Binding-site contacts:
Ligand atom O88 contacts residue GLY143 of chain 1.A at 2.8 Å.
Ligand atom N69 contacts residue GLU166 of chain 1.A at 3.4 Å (salt-bridge).
Ligand atom O15 contacts residue GLU166 of chain 1.A at 3.2 Å (salt-bridge).
Ligand atom C2 contacts residue THR190 of chain 1.A at 3.1 Å.
Ligand atom C57 contacts residue CYS145 of chain 1.A at 2.8 Å (hydrophobic).
Ligand atom N49 contacts residue CYS145 of chain 1.A at 2.8 Å (h-bond).
Ligand atom N49 contacts residue HIS164 of chain 1.A at 3.3 Å (h-bond).
Ligand atom O19 contacts residue GLN189 of chain 1.A at 3.5 Å.
Ligand atom C23 contacts residue GLN189 of chain 1.A at 3.4 Å.
Ligand atom C6 contacts residue THR190 of chain 1.A at 3.2 Å.
Ligand atom N69 contacts residue PHE140 of chain 1.A at 3.3 Å (h-bond).
Ligand atom C65 contacts residue GLU166 of chain 1.A at 3.5 Å.
Ligand atom C71 contacts residue ASN142 of chain 1.A at 3.5 Å.
Ligand atom O66 contacts residue HIS163 of chain 1.A at 2.6 Å (h-bond).
Ligand atom O66 contacts residue PHE140 of chain 1.A at 3.4 Å.
Ligand atom C8 contacts residue PRO168 of chain 1.A at 3.5 Å (hydrophobic).
Ligand atom C59 contacts residue CYS145 of chain 1.A at 3.4 Å (hydrophobic).
Ligand atom C73 contacts residue ASN142 of chain 1.A at 3.4 Å.
Ligand atom N21 contacts residue GLU166 of chain 1.A at 2.6 Å (salt-bridge).
Ligand atom C13 contacts residue THR190 of chain 1.A at 3.3 Å.
Ligand atom C11 contacts residue ASP187 of chain 1.A at 3.3 Å.
Ligand atom O86 contacts residue THR26 of chain 1.A at 3.3 Å (h-bond).
Ligand atom O66 contacts residue HIS172 of chain 1.A at 3.5 Å.
Ligand atom O66 contacts residue GLU166 of chain 1.A at 3.5 Å.
Ligand atom C4 contacts residue THR190 of chain 1.A at 2.8 Å.
Ligand atom C63 contacts residue CYS145 of chain 1.A at 1.8 Å (hydrophobic).
Ligand atom C84 contacts residue GLY143 of chain 1.A at 3.5 Å.
Ligand atom C6 contacts residue PRO168 of chain 1.A at 3.5 Å (hydrophobic).
Ligand atom C84 contacts residue CYS145 of chain 1.A at 3.5 Å (hydrophobic).
Ligand atom C9 contacts residue TYR54 of chain 1.A at 3.4 Å (hydrophobic).
Ligand atom O88 contacts residue CYS145 of chain 1.A at 3.2 Å (h-bond).
Ligand atom C9 contacts residue ASP187 of chain 1.A at 3.2 Å.
Ligand atom N33 contacts residue GLN189 of chain 1.A at 3.1 Å (h-bond).
Ligand atom C82 contacts residue CYS145 of chain 1.A at 2.5 Å (hydrophobic).
Ligand atom O35 contacts residue MET165 of chain 1.A at 3.2 Å.
Ligand atom O88 contacts residue SER144 of chain 1.A at 3.2 Å (h-bond).
Ligand atom C17 contacts residue GLU166 of chain 1.A at 3.4 Å.
Ligand atom C6 contacts residue GLN192 of chain 1.A at 3.4 Å.
Ligand atom C11 contacts residue ARG188 of chain 1.A at 3.5 Å.
Ligand atom O35 contacts residue GLU166 of chain 1.A at 2.9 Å (salt-bridge).

Sequence of chain 2.A:
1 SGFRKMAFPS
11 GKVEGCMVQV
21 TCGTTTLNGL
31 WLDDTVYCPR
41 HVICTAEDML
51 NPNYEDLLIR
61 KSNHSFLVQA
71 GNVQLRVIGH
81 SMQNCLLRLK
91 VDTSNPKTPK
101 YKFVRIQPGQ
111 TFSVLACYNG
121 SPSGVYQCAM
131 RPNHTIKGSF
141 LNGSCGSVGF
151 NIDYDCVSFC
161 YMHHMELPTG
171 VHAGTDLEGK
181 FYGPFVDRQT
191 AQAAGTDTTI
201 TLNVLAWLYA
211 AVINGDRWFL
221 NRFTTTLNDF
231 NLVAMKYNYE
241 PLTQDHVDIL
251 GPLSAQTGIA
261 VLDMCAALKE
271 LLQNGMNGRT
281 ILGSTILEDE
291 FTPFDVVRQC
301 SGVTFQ

A protein and the small-molecule ligand that binds it are described below.
Small molecule (SMILES): CCOC(=O)CC[C@H](C[C@@H]1CCNC1=O)NC(=O)[C@H](Cc1ccccc1)NC(=O)[C@H](CCC(=O)OC(C)(C)C)NC(=O)OCc1ccccc1

Sequence of chain 1.A:
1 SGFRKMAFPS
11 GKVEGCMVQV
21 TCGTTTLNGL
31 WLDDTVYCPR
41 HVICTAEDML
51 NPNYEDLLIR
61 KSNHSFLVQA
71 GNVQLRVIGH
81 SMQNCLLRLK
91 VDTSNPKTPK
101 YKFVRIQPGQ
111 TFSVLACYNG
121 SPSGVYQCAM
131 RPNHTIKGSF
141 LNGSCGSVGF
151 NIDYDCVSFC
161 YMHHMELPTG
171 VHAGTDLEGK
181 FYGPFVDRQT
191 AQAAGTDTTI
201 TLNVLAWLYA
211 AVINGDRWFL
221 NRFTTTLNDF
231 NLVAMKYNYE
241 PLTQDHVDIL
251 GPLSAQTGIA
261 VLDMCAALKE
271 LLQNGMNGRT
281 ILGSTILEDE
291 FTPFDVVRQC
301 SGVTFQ